The small molecule below binds the protein below.
Small molecule (SMILES): OC[C@H]1O[C@H](O[C@H]2O[C@H](CO)[C@@H](O)[C@H](O)[C@H]2O)[C@H](O)[C@@H](O)[C@@H]1O

Sequence of chain 1.A:
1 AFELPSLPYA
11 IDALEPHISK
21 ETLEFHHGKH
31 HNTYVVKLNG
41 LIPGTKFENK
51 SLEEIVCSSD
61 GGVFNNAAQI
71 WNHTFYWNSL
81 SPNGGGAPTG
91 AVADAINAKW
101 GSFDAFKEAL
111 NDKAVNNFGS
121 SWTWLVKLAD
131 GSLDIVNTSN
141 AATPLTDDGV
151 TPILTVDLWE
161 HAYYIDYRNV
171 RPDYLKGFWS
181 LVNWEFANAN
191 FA

Sequence of chain 1.B:
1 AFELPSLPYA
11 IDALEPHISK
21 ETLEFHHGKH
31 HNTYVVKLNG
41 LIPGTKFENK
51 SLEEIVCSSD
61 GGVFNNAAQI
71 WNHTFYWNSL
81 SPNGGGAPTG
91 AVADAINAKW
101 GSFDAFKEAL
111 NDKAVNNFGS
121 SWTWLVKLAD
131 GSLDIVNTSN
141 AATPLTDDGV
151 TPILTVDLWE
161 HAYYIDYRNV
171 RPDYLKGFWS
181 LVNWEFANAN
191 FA

Binding-site contacts:
Ligand atom C1 contacts residue PHE118 of chain 1.B at 3.9 Å (hydrophobic).
Ligand atom O6 contacts residue GLY62 of chain 1.A at 3.4 Å.
Ligand atom O6 contacts residue SER139 of chain 1.B at 3.8 Å.
Ligand atom C2 contacts residue GLY61 of chain 1.A at 4.2 Å.
Ligand atom O5 contacts residue ASN117 of chain 1.B at 3.8 Å.
Ligand atom O4 contacts residue ASN117 of chain 1.B at 4.1 Å.
Ligand atom C3 contacts residue GLY62 of chain 1.A at 4.1 Å.
Ligand atom C1 contacts residue ASN116 of chain 1.B at 3.1 Å.
Ligand atom C2 contacts residue ASN137 of chain 1.B at 3.9 Å.
Ligand atom C2 contacts residue ASN65 of chain 1.A at 3.7 Å.
Ligand atom C1 contacts residue ASN65 of chain 1.A at 3.7 Å.
Ligand atom O4 contacts residue SER139 of chain 1.B at 4.3 Å.
Ligand atom C3 contacts residue GLY61 of chain 1.A at 4.1 Å.
Ligand atom O4 contacts residue GLY62 of chain 1.A at 3.7 Å.
Ligand atom O6 contacts residue PHE118 of chain 1.B at 2.9 Å (h-bond).
Ligand atom C6 contacts residue ASN117 of chain 1.B at 3.6 Å.
Ligand atom O3 contacts residue GLY62 of chain 1.A at 3.8 Å.
Ligand atom C4 contacts residue GLY62 of chain 1.A at 3.4 Å.
Ligand atom C4 contacts residue ASN137 of chain 1.B at 4.0 Å.
Ligand atom O4 contacts residue ASN137 of chain 1.B at 4.1 Å.
Ligand atom C5 contacts residue PHE118 of chain 1.B at 3.8 Å (hydrophobic).
Ligand atom O2 contacts residue ASN116 of chain 1.B at 4.0 Å.
Ligand atom O3 contacts residue GLY61 of chain 1.A at 3.2 Å.
Ligand atom O5 contacts residue PHE118 of chain 1.B at 2.9 Å (h-bond).
Ligand atom C4 contacts residue GLY61 of chain 1.A at 4.1 Å.
Ligand atom C5 contacts residue ASN117 of chain 1.B at 4.0 Å.
Ligand atom O5 contacts residue ASN65 of chain 1.A at 3.8 Å.
Ligand atom O6 contacts residue ASN140 of chain 1.A at 4.1 Å.
Ligand atom C6 contacts residue PHE118 of chain 1.B at 3.4 Å (hydrophobic).
Ligand atom C6 contacts residue SER139 of chain 1.B at 3.4 Å.
Ligand atom O5 contacts residue ASN116 of chain 1.B at 3.4 Å (h-bond).
Ligand atom C3 contacts residue ASN137 of chain 1.B at 3.8 Å.
Ligand atom C2 contacts residue ASN116 of chain 1.B at 3.5 Å.
Ligand atom C1 contacts residue ASN117 of chain 1.B at 4.3 Å.
Ligand atom O3 contacts residue ASN137 of chain 1.B at 3.0 Å (h-bond).
Ligand atom O2 contacts residue ASN65 of chain 1.A at 4.3 Å.
Ligand atom C4 contacts residue ASN117 of chain 1.B at 3.5 Å.
Ligand atom O3 contacts residue LYS113 of chain 1.B at 4.0 Å.
Ligand atom O1 contacts residue ASN116 of chain 1.B at 4.3 Å.
Ligand atom C2 contacts residue ASN117 of chain 1.B at 4.2 Å.